Binding-site contacts:
Ligand atom C12 contacts residue VAL135 of chain 7.B at 3.8 Å (hydrophobic).
Ligand atom O contacts residue ASN106 of chain 5.B at 3.4 Å (h-bond).
Ligand atom C contacts residue LEU102 of chain 5.B at 4.0 Å (hydrophobic).
Ligand atom N contacts residue THR10 of chain 5.B at 4.2 Å.
Ligand atom C13 contacts residue VAL135 of chain 7.B at 4.2 Å (hydrophobic).
Ligand atom C contacts residue PRO8 of chain 5.B at 4.2 Å (hydrophobic).
Ligand atom C11 contacts residue LEU102 of chain 5.B at 3.9 Å (hydrophobic).
Ligand atom C7 contacts residue MET74 of chain 5.B at 3.9 Å (hydrophobic).
Ligand atom C5 contacts residue ALA37 of chain 5.B at 3.5 Å (hydrophobic).
Ligand atom O contacts residue PRO8 of chain 5.B at 4.1 Å.
Ligand atom C9 contacts residue MET74 of chain 5.B at 4.1 Å (hydrophobic).
Ligand atom C4 contacts residue GLY9 of chain 5.B at 4.3 Å.
Ligand atom N contacts residue GLY9 of chain 5.B at 4.2 Å.
Ligand atom C2 contacts residue LEU102 of chain 5.B at 4.1 Å (hydrophobic).
Ligand atom C15 contacts residue MET74 of chain 5.B at 3.5 Å (hydrophobic).
Ligand atom O1 contacts residue MET74 of chain 5.B at 3.0 Å (h-bond).
Ligand atom C8 contacts residue HIS138 of chain 7.B at 4.2 Å.
Ligand atom C12 contacts residue GLU134 of chain 7.B at 3.7 Å.
Ligand atom O1 contacts residue LEU73 of chain 5.B at 3.5 Å.
Ligand atom C7 contacts residue PHE70 of chain 5.B at 3.8 Å (hydrophobic).
Ligand atom C6 contacts residue ALA37 of chain 5.B at 4.1 Å (hydrophobic).
Ligand atom C1 contacts residue PRO8 of chain 5.B at 4.0 Å (hydrophobic).
Ligand atom C5 contacts residue SER39 of chain 5.B at 4.0 Å.
Ligand atom C9 contacts residue LEU73 of chain 5.B at 4.1 Å (hydrophobic).
Ligand atom C13 contacts residue LEU73 of chain 5.B at 4.3 Å (hydrophobic).
Ligand atom C12 contacts residue LEU73 of chain 5.B at 4.2 Å (hydrophobic).
Ligand atom C2 contacts residue ARG88 of chain 5.B at 3.5 Å.
Ligand atom C3 contacts residue ARG88 of chain 5.B at 4.0 Å.
Ligand atom C14 contacts residue MET74 of chain 5.B at 4.3 Å (hydrophobic).
Ligand atom N contacts residue ALA37 of chain 5.B at 4.2 Å.
Ligand atom C3 contacts residue GLY9 of chain 5.B at 4.2 Å.
Ligand atom C8 contacts residue MET74 of chain 5.B at 4.2 Å (hydrophobic).
Ligand atom C2 contacts residue PRO8 of chain 5.B at 4.3 Å (hydrophobic).
Ligand atom C13 contacts residue ASN106 of chain 5.B at 3.9 Å.
Ligand atom C contacts residue MET74 of chain 5.B at 4.2 Å (hydrophobic).
Ligand atom C contacts residue ASN106 of chain 5.B at 3.3 Å.
Ligand atom C7 contacts residue ASP72 of chain 5.B at 4.2 Å.
Ligand atom C contacts residue ARG88 of chain 5.B at 3.5 Å.
Ligand atom O contacts residue MET74 of chain 5.B at 3.7 Å.
Ligand atom C8 contacts residue ASP72 of chain 5.B at 4.0 Å.

Sequence of chain 7.B:
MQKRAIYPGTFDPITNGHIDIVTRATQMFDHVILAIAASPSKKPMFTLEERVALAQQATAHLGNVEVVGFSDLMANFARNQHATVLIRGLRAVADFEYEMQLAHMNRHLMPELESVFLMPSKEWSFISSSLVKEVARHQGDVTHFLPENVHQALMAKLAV

This small molecule binds to this protein.
Small molecule (SMILES): COc1ccc2[nH]cc(CCNC(=O)C(C)(C)C)c2c1

Sequence of chain 5.B:
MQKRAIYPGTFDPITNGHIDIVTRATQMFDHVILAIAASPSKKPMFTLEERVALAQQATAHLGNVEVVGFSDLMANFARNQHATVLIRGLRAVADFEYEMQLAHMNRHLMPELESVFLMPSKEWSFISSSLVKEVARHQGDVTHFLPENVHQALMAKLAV